The small molecule below binds the protein below.
Small molecule (SMILES): C[C@H](NC(=O)[C@@H](C)NC(=O)[C@H](C)NC(=O)[C@@H](C)NC(=O)[C@H](CC1=CN=CC1)NC(=O)[C@@H](Cc1c[nH]c2ccccc12)NC(=O)[C@@H](N)CS)C(=O)N[C@H](CCCCN)C(=O)N[C@@H](CC1=c2ccccc2=NC1)C(=O)N[C@H](CC1=CN=CC1)C(=O)N[C@@H](CS)C(N)=O

Binding-site contacts:
Ligand atom CB contacts residue OXE1 of chain 1.R at 2.9 Å.
Ligand atom O contacts residue GLY97 of chain 1.B at 3.6 Å.
Ligand atom NZ contacts residue ZDC1 of chain 1.Q at 3.1 Å (h-bond).
Ligand atom CZ2 contacts residue VAL69 of chain 1.B at 2.9 Å (hydrophobic).
Ligand atom CE2 contacts residue ARG72 of chain 1.B at 3.7 Å.
Ligand atom CD2 contacts residue ARG72 of chain 1.B at 3.9 Å.
Ligand atom CZ2 contacts residue ARG72 of chain 1.B at 3.6 Å.
Ligand atom N contacts residue OXE1 of chain 1.R at 3.8 Å.
Ligand atom CB contacts residue OXE1 of chain 1.R at 3.6 Å.
Ligand atom O contacts residue ZDC1 of chain 1.Q at 3.4 Å.
Ligand atom N contacts residue ZDC1 of chain 1.Q at 1.3 Å.
Ligand atom CD1 contacts residue ASP96 of chain 1.B at 2.8 Å.
Ligand atom CB contacts residue ASP96 of chain 1.B at 3.5 Å.
Ligand atom C contacts residue OXE1 of chain 1.R at 3.4 Å.
Ligand atom CG contacts residue ASP96 of chain 1.B at 3.4 Å.
Ligand atom N contacts residue ASP96 of chain 1.B at 3.3 Å (salt-bridge).
Ligand atom CE2 contacts residue VAL69 of chain 1.B at 3.5 Å (hydrophobic).
Ligand atom CA contacts residue OXE1 of chain 1.R at 3.9 Å.
Ligand atom N contacts residue GLY97 of chain 1.B at 3.6 Å.
Ligand atom SG contacts residue OXE1 of chain 1.R at 1.9 Å.
Ligand atom CA contacts residue ASP96 of chain 1.B at 3.1 Å.
Ligand atom CZ2 contacts residue ASN70 of chain 1.B at 3.9 Å.
Ligand atom NE1 contacts residue ASP96 of chain 1.B at 3.8 Å.
Ligand atom CE3 contacts residue OXE1 of chain 1.R at 3.8 Å.
Ligand atom NE1 contacts residue ARG72 of chain 1.B at 3.7 Å.
Ligand atom CB contacts residue ASP96 of chain 1.B at 3.5 Å.
Ligand atom CB contacts residue ARG72 of chain 1.B at 3.7 Å.
Ligand atom O contacts residue OXE1 of chain 1.R at 3.4 Å.
Ligand atom CE2 contacts residue OXE1 of chain 1.R at 3.8 Å.
Ligand atom CE contacts residue ZDC1 of chain 1.Q at 3.4 Å.
Ligand atom CA contacts residue ZDC1 of chain 1.Q at 2.4 Å.
Ligand atom N contacts residue ASP96 of chain 1.B at 2.7 Å (salt-bridge).
Ligand atom NE1 contacts residue VAL69 of chain 1.B at 3.6 Å.
Ligand atom C contacts residue ZDC1 of chain 1.Q at 3.1 Å.
Ligand atom CB contacts residue ZDC1 of chain 1.Q at 3.7 Å.
Ligand atom N contacts residue ZDC1 of chain 1.Q at 3.8 Å.
Ligand atom C contacts residue ASP96 of chain 1.B at 3.4 Å.
Ligand atom NZ contacts residue THR98 of chain 1.B at 3.3 Å (h-bond).
Ligand atom CA contacts residue ASP96 of chain 1.B at 3.7 Å.
Ligand atom CD2 contacts residue OXE1 of chain 1.R at 3.5 Å.

Sequence of chain 1.B:
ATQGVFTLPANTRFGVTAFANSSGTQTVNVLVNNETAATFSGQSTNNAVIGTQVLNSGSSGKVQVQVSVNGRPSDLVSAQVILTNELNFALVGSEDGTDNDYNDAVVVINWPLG